A protein and the small-molecule ligand that binds it are described below.
Small molecule (SMILES): CCC(=O)NCCCNc1nc(=O)c2ncn([C@@H]3O[C@H](COP(=O)(O)OP(=O)(O)NP(=O)(O)O)[C@@H](O)[C@H]3O)c2[nH]1

Sequence of chain 1.D:
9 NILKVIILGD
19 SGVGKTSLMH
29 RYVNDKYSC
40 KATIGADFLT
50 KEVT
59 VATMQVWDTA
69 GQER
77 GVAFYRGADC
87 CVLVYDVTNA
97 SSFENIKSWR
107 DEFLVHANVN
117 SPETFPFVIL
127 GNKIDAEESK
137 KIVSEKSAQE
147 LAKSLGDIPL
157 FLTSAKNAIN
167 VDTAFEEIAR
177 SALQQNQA

Binding-site contacts:
Ligand atom O1B contacts residue GLY22 of chain 1.D at 3.3 Å (h-bond).
Ligand atom O6 contacts residue SER160 of chain 1.D at 3.3 Å (h-bond).
Ligand atom C8 contacts residue SER25 of chain 1.D at 3.3 Å.
Ligand atom O6 contacts residue ALA161 of chain 1.D at 3.0 Å (h-bond).
Ligand atom O2B contacts residue THR24 of chain 1.D at 3.2 Å (h-bond).
Ligand atom O2G contacts residue LYS23 of chain 1.D at 2.8 Å (salt-bridge).
Ligand atom O3G contacts residue SER19 of chain 1.D at 2.3 Å (h-bond).
Ligand atom O2B contacts residue MG1 of chain 1.N at 1.8 Å.
Ligand atom O2' contacts residue TYR35 of chain 1.D at 2.5 Å (h-bond).
Ligand atom PB contacts residue LYS23 of chain 1.D at 3.5 Å.
Ligand atom O1G contacts residue MG1 of chain 1.N at 2.1 Å.
Ligand atom O2G contacts residue GLY69 of chain 1.D at 2.9 Å (h-bond).
Ligand atom N1 contacts residue ASP131 of chain 1.D at 2.9 Å (salt-bridge).
Ligand atom O6 contacts residue ASP131 of chain 1.D at 3.5 Å (salt-bridge).
Ligand atom O4' contacts residue LYS129 of chain 1.D at 3.5 Å (salt-bridge).
Ligand atom N3B contacts residue MG1 of chain 1.N at 3.4 Å.
Ligand atom O2G contacts residue MG1 of chain 1.N at 3.3 Å.
Ligand atom O1G contacts residue THR42 of chain 1.D at 2.7 Å (h-bond).
Ligand atom O3A contacts residue GLY22 of chain 1.D at 3.1 Å (h-bond).
Ligand atom O2A contacts residue LYS40 of chain 1.D at 3.0 Å (salt-bridge).
Ligand atom C2' contacts residue TYR35 of chain 1.D at 3.6 Å (hydrophobic).
Ligand atom O1A contacts residue THR24 of chain 1.D at 3.6 Å (h-bond).
Ligand atom O6 contacts residue LYS162 of chain 1.D at 3.2 Å (salt-bridge).
Ligand atom PG contacts residue SER19 of chain 1.D at 3.6 Å.
Ligand atom O1B contacts residue LYS23 of chain 1.D at 2.4 Å (salt-bridge).
Ligand atom O1G contacts residue ALA41 of chain 1.D at 3.6 Å.
Ligand atom C4 contacts residue TYR35 of chain 1.D at 3.5 Å (hydrophobic).
Ligand atom N3 contacts residue TYR35 of chain 1.D at 3.6 Å (h-bond).
Ligand atom PB contacts residue MG1 of chain 1.N at 3.0 Å.
Ligand atom N2 contacts residue ASP131 of chain 1.D at 3.2 Å (salt-bridge).
Ligand atom CAA contacts residue CYS37 of chain 1.D at 1.6 Å (hydrophobic).
Ligand atom PG contacts residue MG1 of chain 1.N at 3.0 Å.
Ligand atom N3B contacts residue GLY20 of chain 1.D at 3.2 Å (h-bond).
Ligand atom CAO contacts residue LYS162 of chain 1.D at 3.5 Å.
Ligand atom CBB contacts residue CYS37 of chain 1.D at 3.6 Å (hydrophobic).
Ligand atom O1A contacts residue SER25 of chain 1.D at 2.6 Å (h-bond).
Ligand atom CAN contacts residue CYS37 of chain 1.D at 2.8 Å (hydrophobic).
Ligand atom N7 contacts residue ASN128 of chain 1.D at 3.3 Å (h-bond).
Ligand atom O2' contacts residue CYS37 of chain 1.D at 3.5 Å (h-bond).
Ligand atom O1A contacts residue GLY22 of chain 1.D at 3.4 Å.